Binding-site contacts:
Ligand atom O4 contacts residue GLN10 of chain 1.A at 3.4 Å (h-bond).
Ligand atom CB contacts residue TYR19 of chain 1.A at 4.5 Å (hydrophobic).
Ligand atom P contacts residue GLN10 of chain 1.A at 4.1 Å.
Ligand atom P contacts residue TYR173 of chain 1.A at 3.4 Å.
Ligand atom CA contacts residue ILE28 of chain 1.A at 4.5 Å (hydrophobic).
Ligand atom O1 contacts residue ARG171 of chain 1.A at 3.2 Å (salt-bridge).
Ligand atom CB contacts residue TYR11 of chain 1.A at 4.2 Å (hydrophobic).
Ligand atom N contacts residue TYR11 of chain 1.A at 4.4 Å.
Ligand atom P contacts residue ARG171 of chain 1.A at 3.9 Å.
Ligand atom O3 contacts residue TYR173 of chain 1.A at 2.7 Å (h-bond).
Ligand atom CB contacts residue GLN10 of chain 1.A at 4.4 Å.
Ligand atom O3 contacts residue ARG171 of chain 1.A at 2.9 Å (salt-bridge).
Ligand atom O2 contacts residue TYR152 of chain 1.A at 2.8 Å (h-bond).
Ligand atom CA contacts residue TYR173 of chain 1.A at 4.3 Å (hydrophobic).
Ligand atom O1 contacts residue TYR19 of chain 1.A at 2.7 Å (h-bond).
Ligand atom O2 contacts residue TYR167 of chain 1.A at 3.3 Å (h-bond).
Ligand atom P contacts residue TYR19 of chain 1.A at 3.7 Å.
Ligand atom O3 contacts residue TYR152 of chain 1.A at 4.2 Å.
Ligand atom O1 contacts residue LYS239 of chain 1.A at 4.1 Å.
Ligand atom N contacts residue ILE28 of chain 1.A at 3.3 Å (h-bond).
Ligand atom O3 contacts residue TYR19 of chain 1.A at 4.3 Å.
Ligand atom CA contacts residue PHE23 of chain 1.A at 4.1 Å (hydrophobic).
Ligand atom O3 contacts residue TYR167 of chain 1.A at 2.5 Å (h-bond).
Ligand atom CA contacts residue TYR19 of chain 1.A at 3.9 Å (hydrophobic).
Ligand atom O2 contacts residue TYR173 of chain 1.A at 4.4 Å.
Ligand atom O2 contacts residue LYS239 of chain 1.A at 3.1 Å (salt-bridge).
Ligand atom CB contacts residue ILE28 of chain 1.A at 3.3 Å (hydrophobic).
Ligand atom O3 contacts residue GLN10 of chain 1.A at 3.9 Å.
Ligand atom CA contacts residue GLN10 of chain 1.A at 4.3 Å.
Ligand atom O4 contacts residue TYR152 of chain 1.A at 4.1 Å.
Ligand atom CA contacts residue TYR152 of chain 1.A at 3.8 Å (hydrophobic).
Ligand atom O4 contacts residue TYR173 of chain 1.A at 3.1 Å (h-bond).
Ligand atom P contacts residue TYR167 of chain 1.A at 3.5 Å.
Ligand atom N contacts residue TYR152 of chain 1.A at 4.1 Å.
Ligand atom CB contacts residue TYR152 of chain 1.A at 4.5 Å (hydrophobic).
Ligand atom N contacts residue ALA120 of chain 1.A at 3.9 Å.
Ligand atom P contacts residue LYS239 of chain 1.A at 4.2 Å.
Ligand atom O4 contacts residue TYR19 of chain 1.A at 3.6 Å (h-bond).
Ligand atom P contacts residue TYR152 of chain 1.A at 4.0 Å.
Ligand atom CB contacts residue PHE23 of chain 1.A at 4.2 Å (hydrophobic).

This small molecule binds to this protein.
Small molecule (SMILES): NCCOP(=O)(O)O

Sequence of chain 1.A:
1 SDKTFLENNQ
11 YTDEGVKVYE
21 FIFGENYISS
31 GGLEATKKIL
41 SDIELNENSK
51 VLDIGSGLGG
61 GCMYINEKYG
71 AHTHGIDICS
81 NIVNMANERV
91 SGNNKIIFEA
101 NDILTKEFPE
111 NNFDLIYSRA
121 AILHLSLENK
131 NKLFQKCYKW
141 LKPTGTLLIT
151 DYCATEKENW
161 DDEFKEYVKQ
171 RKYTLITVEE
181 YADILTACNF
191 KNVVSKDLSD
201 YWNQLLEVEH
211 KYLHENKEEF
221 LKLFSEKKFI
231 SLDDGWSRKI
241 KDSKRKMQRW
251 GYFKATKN